A protein and the small-molecule ligand that binds it are described below.
Small molecule (SMILES): CC(=O)O[C@H]1C[C@@]2(C)[C@@H](C[C@@H](O)[C@H]3[C@@]4(C)CC[C@@H](O)[C@@H](C)[C@@H]4CC[C@@]32C)/C1=C(\CCC=C(C)C)C(=O)O

Sequence of chain 1.J:
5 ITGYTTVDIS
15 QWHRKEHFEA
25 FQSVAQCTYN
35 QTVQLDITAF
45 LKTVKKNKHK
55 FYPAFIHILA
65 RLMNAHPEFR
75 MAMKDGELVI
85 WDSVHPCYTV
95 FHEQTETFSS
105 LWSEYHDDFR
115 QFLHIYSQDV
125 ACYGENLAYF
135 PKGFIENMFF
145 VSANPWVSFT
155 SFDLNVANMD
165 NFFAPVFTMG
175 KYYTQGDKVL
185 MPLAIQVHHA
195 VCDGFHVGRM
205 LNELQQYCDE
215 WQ

Binding-site contacts:
Ligand atom O1 contacts residue SER104 of chain 1.L at 3.2 Å (h-bond).
Ligand atom C2 contacts residue THR93 of chain 1.L at 3.6 Å.
Ligand atom C23 contacts residue PHE144 of chain 1.L at 4.0 Å (hydrophobic).
Ligand atom O3 contacts residue ALA29 of chain 1.J at 3.4 Å.
Ligand atom O3 contacts residue VAL28 of chain 1.J at 3.6 Å (h-bond).
Ligand atom C16 contacts residue ALA29 of chain 1.J at 3.8 Å (hydrophobic).
Ligand atom C21 contacts residue PHE166 of chain 1.L at 3.4 Å (hydrophobic).
Ligand atom C15 contacts residue VAL160 of chain 1.L at 4.0 Å (hydrophobic).
Ligand atom C2 contacts residue PHE102 of chain 1.L at 3.6 Å (hydrophobic).
Ligand atom C12 contacts residue TYR133 of chain 1.L at 3.5 Å (hydrophobic).
Ligand atom O2 contacts residue PHE166 of chain 1.L at 4.0 Å.
Ligand atom C31 contacts residue VAL28 of chain 1.J at 3.8 Å (hydrophobic).
Ligand atom C2 contacts residue SER146 of chain 1.L at 3.4 Å.
Ligand atom C20 contacts residue CYS31 of chain 1.J at 4.0 Å (hydrophobic).
Ligand atom C32 contacts residue ASN162 of chain 1.L at 3.0 Å.
Ligand atom O5 contacts residue VAL28 of chain 1.J at 3.3 Å (h-bond).
Ligand atom C3 contacts residue HIS193 of chain 1.J at 4.0 Å.
Ligand atom C27 contacts residue VAL28 of chain 1.J at 3.9 Å (hydrophobic).
Ligand atom C28 contacts residue VAL28 of chain 1.J at 3.7 Å (hydrophobic).
Ligand atom C18 contacts residue PHE156 of chain 1.L at 3.5 Å (hydrophobic).
Ligand atom C31 contacts residue VAL160 of chain 1.L at 3.7 Å (hydrophobic).
Ligand atom C12 contacts residue PHE134 of chain 1.L at 4.0 Å (hydrophobic).
Ligand atom C32 contacts residue PHE166 of chain 1.L at 4.0 Å (hydrophobic).
Ligand atom C4 contacts residue SER146 of chain 1.L at 3.8 Å.
Ligand atom C23 contacts residue PHE134 of chain 1.L at 4.1 Å (hydrophobic).
Ligand atom C11 contacts residue TYR133 of chain 1.L at 3.4 Å (hydrophobic).
Ligand atom O5 contacts residue ALA29 of chain 1.J at 3.4 Å.
Ligand atom C11 contacts residue SER104 of chain 1.L at 4.0 Å.
Ligand atom O3 contacts residue GLN30 of chain 1.J at 3.8 Å.
Ligand atom O6 contacts residue HIS193 of chain 1.J at 2.7 Å (h-bond).
Ligand atom C28 contacts residue PHE138 of chain 1.L at 3.8 Å (hydrophobic).
Ligand atom C6 contacts residue LEU158 of chain 1.L at 3.5 Å (hydrophobic).
Ligand atom O3 contacts residue VAL160 of chain 1.L at 3.4 Å.
Ligand atom C7 contacts residue LEU158 of chain 1.L at 3.7 Å (hydrophobic).
Ligand atom C12 contacts residue PHE144 of chain 1.L at 3.8 Å (hydrophobic).
Ligand atom C3 contacts residue SER146 of chain 1.L at 2.9 Å.
Ligand atom C21 contacts residue VAL170 of chain 1.L at 3.7 Å (hydrophobic).
Ligand atom O1 contacts residue TYR133 of chain 1.L at 2.5 Å (h-bond).
Ligand atom C1 contacts residue PHE102 of chain 1.L at 3.6 Å (hydrophobic).
Ligand atom C25 contacts residue PHE134 of chain 1.L at 3.9 Å (hydrophobic).

Sequence of chain 1.L:
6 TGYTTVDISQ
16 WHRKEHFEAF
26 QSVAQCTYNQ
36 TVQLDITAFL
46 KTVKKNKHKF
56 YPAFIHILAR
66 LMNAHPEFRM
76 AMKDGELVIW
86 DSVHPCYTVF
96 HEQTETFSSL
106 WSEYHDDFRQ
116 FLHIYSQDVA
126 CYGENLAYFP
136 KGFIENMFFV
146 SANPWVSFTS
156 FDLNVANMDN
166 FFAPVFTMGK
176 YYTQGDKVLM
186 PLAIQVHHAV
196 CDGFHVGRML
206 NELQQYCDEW